The small molecule below binds the protein below.
Small molecule (SMILES): O=c1[nH]cnc2nc[nH]c12

Sequence of chain 1.B:
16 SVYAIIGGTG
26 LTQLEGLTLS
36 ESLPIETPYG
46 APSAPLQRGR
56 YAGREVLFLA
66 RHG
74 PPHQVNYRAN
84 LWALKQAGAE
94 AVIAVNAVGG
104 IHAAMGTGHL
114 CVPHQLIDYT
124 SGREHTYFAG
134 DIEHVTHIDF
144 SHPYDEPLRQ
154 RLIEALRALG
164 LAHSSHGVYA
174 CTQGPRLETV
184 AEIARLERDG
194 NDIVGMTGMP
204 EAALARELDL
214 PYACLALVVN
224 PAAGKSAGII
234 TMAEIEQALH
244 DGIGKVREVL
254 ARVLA

Binding-site contacts:
Ligand atom N7 contacts residue ASN223 of chain 1.B at 2.5 Å (h-bond).
Ligand atom C2 contacts residue GLU181 of chain 1.B at 3.2 Å.
Ligand atom N9 contacts residue VAL101 of chain 1.B at 4.0 Å.
Ligand atom N1 contacts residue VAL197 of chain 1.B at 3.6 Å.
Ligand atom N7 contacts residue GLY102 of chain 1.B at 3.2 Å (h-bond).
Ligand atom O6 contacts residue LEU180 of chain 1.B at 3.8 Å.
Ligand atom O6 contacts residue ASN223 of chain 1.B at 3.2 Å (h-bond).
Ligand atom N7 contacts residue VAL101 of chain 1.B at 3.6 Å.
Ligand atom C5 contacts residue VAL197 of chain 1.B at 4.1 Å (hydrophobic).
Ligand atom N3 contacts residue LEU180 of chain 1.B at 4.2 Å.
Ligand atom N1 contacts residue LEU180 of chain 1.B at 3.7 Å.
Ligand atom O6 contacts residue GLU181 of chain 1.B at 3.3 Å (salt-bridge).
Ligand atom C5 contacts residue VAL101 of chain 1.B at 4.1 Å (hydrophobic).
Ligand atom N3 contacts residue MET199 of chain 1.B at 3.7 Å.
Ligand atom C2 contacts residue LEU180 of chain 1.B at 3.9 Å (hydrophobic).
Ligand atom C2 contacts residue VAL197 of chain 1.B at 4.0 Å (hydrophobic).
Ligand atom C2 contacts residue MET199 of chain 1.B at 3.7 Å (hydrophobic).
Ligand atom C8 contacts residue VAL222 of chain 1.B at 3.6 Å (hydrophobic).
Ligand atom C6 contacts residue VAL197 of chain 1.B at 3.7 Å (hydrophobic).
Ligand atom N9 contacts residue ALA100 of chain 1.B at 3.4 Å (h-bond).
Ligand atom C5 contacts residue LEU180 of chain 1.B at 4.0 Å (hydrophobic).
Ligand atom C4 contacts residue VAL197 of chain 1.B at 4.0 Å (hydrophobic).
Ligand atom C5 contacts residue ASN223 of chain 1.B at 3.6 Å.
Ligand atom C6 contacts residue GLU181 of chain 1.B at 3.4 Å.
Ligand atom O6 contacts residue GLY102 of chain 1.B at 3.9 Å.
Ligand atom C2 contacts residue GLY198 of chain 1.B at 3.9 Å.
Ligand atom C4 contacts residue GLY102 of chain 1.B at 4.0 Å.
Ligand atom C8 contacts residue ASN223 of chain 1.B at 3.2 Å.
Ligand atom C6 contacts residue GLY102 of chain 1.B at 3.8 Å.
Ligand atom C8 contacts residue ALA100 of chain 1.B at 3.9 Å (hydrophobic).
Ligand atom C2 contacts residue THR175 of chain 1.B at 4.1 Å.
Ligand atom C8 contacts residue VAL101 of chain 1.B at 3.7 Å (hydrophobic).
Ligand atom C6 contacts residue ASN223 of chain 1.B at 4.1 Å.
Ligand atom C8 contacts residue GLY102 of chain 1.B at 3.7 Å.
Ligand atom N1 contacts residue GLU181 of chain 1.B at 2.6 Å (salt-bridge).
Ligand atom O6 contacts residue VAL197 of chain 1.B at 4.0 Å.
Ligand atom C6 contacts residue LEU180 of chain 1.B at 3.8 Å (hydrophobic).
Ligand atom N3 contacts residue VAL197 of chain 1.B at 4.1 Å.
Ligand atom N3 contacts residue GLY198 of chain 1.B at 3.5 Å.
Ligand atom C5 contacts residue GLY102 of chain 1.B at 3.4 Å.